This small molecule binds to this protein.
Small molecule (SMILES): CN(C)C1CCC(Nc2ncnc3sc4c(c23)CCC4)CC1

Sequence of chain 1.A:
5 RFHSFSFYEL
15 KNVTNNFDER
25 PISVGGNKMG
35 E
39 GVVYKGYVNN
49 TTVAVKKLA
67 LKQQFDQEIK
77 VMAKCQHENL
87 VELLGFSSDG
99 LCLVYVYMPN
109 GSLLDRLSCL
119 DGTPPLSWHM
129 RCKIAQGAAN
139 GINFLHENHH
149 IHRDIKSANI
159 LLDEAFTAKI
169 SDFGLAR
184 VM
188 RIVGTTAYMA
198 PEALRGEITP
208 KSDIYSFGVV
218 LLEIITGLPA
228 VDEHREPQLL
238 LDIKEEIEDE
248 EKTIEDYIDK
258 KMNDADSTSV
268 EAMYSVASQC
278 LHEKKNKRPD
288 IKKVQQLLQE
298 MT

Binding-site contacts:
Ligand atom S17 contacts residue MET106 of chain 1.A at 4.0 Å.
Ligand atom C11 contacts residue MET33 of chain 1.A at 4.0 Å (hydrophobic).
Ligand atom C6 contacts residue MET33 of chain 1.A at 4.0 Å (hydrophobic).
Ligand atom N19 contacts residue ALA52 of chain 1.A at 3.6 Å.
Ligand atom C18 contacts residue LEU159 of chain 1.A at 3.7 Å (hydrophobic).
Ligand atom N19 contacts residue MET106 of chain 1.A at 3.1 Å (h-bond).
Ligand atom C10 contacts residue GLU35 of chain 1.A at 4.0 Å.
Ligand atom N19 contacts residue TYR105 of chain 1.A at 4.0 Å.
Ligand atom C3 contacts residue MET33 of chain 1.A at 3.5 Å (hydrophobic).
Ligand atom S17 contacts residue VAL104 of chain 1.A at 3.7 Å.
Ligand atom C20 contacts residue TYR105 of chain 1.A at 4.0 Å (hydrophobic).
Ligand atom C22 contacts residue TYR103 of chain 1.A at 3.5 Å (hydrophobic).
Ligand atom C11 contacts residue GLU35 of chain 1.A at 3.9 Å.
Ligand atom N21 contacts residue MET33 of chain 1.A at 3.3 Å.
Ligand atom C7 contacts residue LEU159 of chain 1.A at 4.0 Å (hydrophobic).
Ligand atom C24 contacts residue LEU159 of chain 1.A at 4.1 Å (hydrophobic).
Ligand atom C24 contacts residue VAL41 of chain 1.A at 4.1 Å (hydrophobic).
Ligand atom S17 contacts residue TYR103 of chain 1.A at 3.7 Å.
Ligand atom S17 contacts residue ALA52 of chain 1.A at 3.6 Å.
Ligand atom C18 contacts residue ALA52 of chain 1.A at 3.6 Å (hydrophobic).
Ligand atom C16 contacts residue LEU159 of chain 1.A at 3.5 Å (hydrophobic).
Ligand atom C8 contacts residue MET33 of chain 1.A at 3.8 Å (hydrophobic).
Ligand atom C4 contacts residue ASP113 of chain 1.A at 3.4 Å.
Ligand atom C18 contacts residue MET106 of chain 1.A at 4.0 Å (hydrophobic).
Ligand atom N12 contacts residue VAL41 of chain 1.A at 3.9 Å.
Ligand atom N2 contacts residue ASP113 of chain 1.A at 2.7 Å (salt-bridge).
Ligand atom C13 contacts residue VAL41 of chain 1.A at 3.8 Å (hydrophobic).
Ligand atom C20 contacts residue MET106 of chain 1.A at 3.3 Å (hydrophobic).
Ligand atom C11 contacts residue GLY34 of chain 1.A at 3.5 Å.
Ligand atom C14 contacts residue VAL41 of chain 1.A at 4.0 Å (hydrophobic).
Ligand atom C3 contacts residue ASP113 of chain 1.A at 3.2 Å.
Ligand atom C16 contacts residue TYR103 of chain 1.A at 4.0 Å (hydrophobic).
Ligand atom C1 contacts residue ASP113 of chain 1.A at 3.7 Å.
Ligand atom C15 contacts residue LEU159 of chain 1.A at 3.4 Å (hydrophobic).
Ligand atom C7 contacts residue SER110 of chain 1.A at 4.0 Å.
Ligand atom C14 contacts residue LEU159 of chain 1.A at 3.5 Å (hydrophobic).
Ligand atom C20 contacts residue MET33 of chain 1.A at 3.5 Å (hydrophobic).
Ligand atom S17 contacts residue LEU159 of chain 1.A at 3.8 Å.
Ligand atom C6 contacts residue ASP113 of chain 1.A at 3.2 Å.
Ligand atom C6 contacts residue SER110 of chain 1.A at 3.8 Å.